Sequence of chain 1.L:
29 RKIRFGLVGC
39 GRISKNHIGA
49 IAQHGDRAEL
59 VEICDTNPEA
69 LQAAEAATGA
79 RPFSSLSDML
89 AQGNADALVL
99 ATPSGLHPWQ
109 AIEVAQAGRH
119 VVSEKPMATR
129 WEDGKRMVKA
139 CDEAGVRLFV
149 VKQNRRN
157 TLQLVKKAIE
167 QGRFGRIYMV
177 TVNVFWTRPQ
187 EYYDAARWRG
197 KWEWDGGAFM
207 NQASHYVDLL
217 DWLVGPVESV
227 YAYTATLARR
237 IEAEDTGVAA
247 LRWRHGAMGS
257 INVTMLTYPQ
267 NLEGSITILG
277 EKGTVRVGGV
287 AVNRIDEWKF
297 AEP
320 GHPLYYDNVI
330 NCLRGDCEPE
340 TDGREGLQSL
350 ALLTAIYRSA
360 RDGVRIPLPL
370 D

Binding-site contacts:
Ligand atom O3C contacts residue ARG40 of chain 1.L at 3.7 Å.
Ligand atom C6' contacts residue ASN207 of chain 1.L at 3.6 Å.
Ligand atom O3A contacts residue ARG184 of chain 1.L at 3.6 Å.
Ligand atom O2C contacts residue PRO185 of chain 1.L at 3.6 Å.
Ligand atom C7' contacts residue HIS211 of chain 1.L at 3.5 Å.
Ligand atom O'P contacts residue ARG184 of chain 1.L at 2.7 Å (salt-bridge).
Ligand atom O'P contacts residue GLN208 of chain 1.L at 3.5 Å.
Ligand atom O7' contacts residue TRP182 of chain 1.L at 3.0 Å.
Ligand atom O2 contacts residue PRO185 of chain 1.L at 3.3 Å.
Ligand atom C6' contacts residue TYR188 of chain 1.L at 3.0 Å (hydrophobic).
Ligand atom N3 contacts residue THR183 of chain 1.L at 3.8 Å.
Ligand atom N1 contacts residue THR183 of chain 1.L at 3.4 Å (h-bond).
Ligand atom C4' contacts residue ASN207 of chain 1.L at 3.0 Å.
Ligand atom C6' contacts residue ARG184 of chain 1.L at 3.7 Å.
Ligand atom O3' contacts residue ASN207 of chain 1.L at 3.4 Å (h-bond).
Ligand atom O4' contacts residue ASN207 of chain 1.L at 2.7 Å (h-bond).
Ligand atom O7' contacts residue HIS211 of chain 1.L at 3.8 Å.
Ligand atom C8' contacts residue ASN152 of chain 1.L at 3.8 Å.
Ligand atom O2 contacts residue THR183 of chain 1.L at 3.8 Å.
Ligand atom C1C contacts residue THR183 of chain 1.L at 3.9 Å.
Ligand atom O'Q contacts residue TYR188 of chain 1.L at 2.4 Å (h-bond).
Ligand atom O5' contacts residue ARG184 of chain 1.L at 2.7 Å (salt-bridge).
Ligand atom C4C contacts residue TYR188 of chain 1.L at 3.7 Å (hydrophobic).
Ligand atom O'Q contacts residue ASN207 of chain 1.L at 3.7 Å.
Ligand atom C6 contacts residue ARG184 of chain 1.L at 3.5 Å.
Ligand atom O4 contacts residue GLN266 of chain 1.L at 3.6 Å.
Ligand atom C6 contacts residue THR183 of chain 1.L at 3.8 Å.
Ligand atom C2 contacts residue THR183 of chain 1.L at 3.5 Å.
Ligand atom O3' contacts residue LYS123 of chain 1.L at 2.9 Å (salt-bridge).
Ligand atom O4' contacts residue LYS123 of chain 1.L at 3.5 Å (salt-bridge).
Ligand atom C1' contacts residue ARG184 of chain 1.L at 3.6 Å.
Ligand atom O3' contacts residue GLN208 of chain 1.L at 3.8 Å.
Ligand atom O4C contacts residue ARG184 of chain 1.L at 3.3 Å (salt-bridge).
Ligand atom O4' contacts residue NAI1 of chain 1.MA at 3.4 Å.
Ligand atom C4 contacts residue ASN267 of chain 1.L at 3.2 Å.
Ligand atom O4 contacts residue ASN267 of chain 1.L at 2.8 Å (h-bond).
Ligand atom O3' contacts residue HIS211 of chain 1.L at 3.1 Å.
Ligand atom C8' contacts residue HIS211 of chain 1.L at 3.6 Å.
Ligand atom O'P contacts residue TYR188 of chain 1.L at 3.0 Å (h-bond).
Ligand atom C5 contacts residue ASN267 of chain 1.L at 3.1 Å.

A protein and the small-molecule ligand that binds it are described below.
Small molecule (SMILES): CC(=O)N[C@H]1[C@@H](O[P](=O)(O)O[P](=O)(O)OC[C@H]2O[C@@H](n3ccc(=O)[nH]c3=O)[C@H](O)[C@@H]2O)O[C@H](C(=O)O)[C@@H](O)[C@@H]1O